The protein below binds the small molecule below.
Small molecule (SMILES): CC(C)COc1cnccc1-c1cnn(-c2ccc(N3CCN(C)CC3)cc2)c1

Sequence of chain 1.A:
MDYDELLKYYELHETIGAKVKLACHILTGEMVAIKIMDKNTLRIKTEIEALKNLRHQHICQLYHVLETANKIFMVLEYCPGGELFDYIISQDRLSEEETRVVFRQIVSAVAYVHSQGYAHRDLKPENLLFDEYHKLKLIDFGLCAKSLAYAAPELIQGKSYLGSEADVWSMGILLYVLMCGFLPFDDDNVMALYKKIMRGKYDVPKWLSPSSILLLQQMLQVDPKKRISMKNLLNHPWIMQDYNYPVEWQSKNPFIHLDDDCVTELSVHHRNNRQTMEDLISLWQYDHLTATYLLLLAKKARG

Binding-site contacts:
Ligand atom C16 contacts residue PRO89 of chain 1.A at 3.9 Å (hydrophobic).
Ligand atom C18 contacts residue LEU26 of chain 1.A at 3.7 Å (hydrophobic).
Ligand atom C14 contacts residue ILE16 of chain 1.A at 3.4 Å (hydrophobic).
Ligand atom N2 contacts residue CYS88 of chain 1.A at 3.7 Å.
Ligand atom C18 contacts residue TYR87 of chain 1.A at 3.5 Å (hydrophobic).
Ligand atom C9 contacts residue LEU26 of chain 1.A at 4.0 Å (hydrophobic).
Ligand atom N3 contacts residue TYR87 of chain 1.A at 3.8 Å.
Ligand atom C8 contacts residue GLU86 of chain 1.A at 3.2 Å.
Ligand atom C5 contacts residue CYS69 of chain 1.A at 3.8 Å (hydrophobic).
Ligand atom C8 contacts residue ALA37 of chain 1.A at 3.4 Å (hydrophobic).
Ligand atom C10 contacts residue LEU26 of chain 1.A at 3.5 Å (hydrophobic).
Ligand atom C2 contacts residue ILE148 of chain 1.A at 3.6 Å (hydrophobic).
Ligand atom C7 contacts residue LEU138 of chain 1.A at 3.9 Å (hydrophobic).
Ligand atom C7 contacts residue ILE16 of chain 1.A at 3.9 Å (hydrophobic).
Ligand atom C11 contacts residue TYR87 of chain 1.A at 3.5 Å (hydrophobic).
Ligand atom N3 contacts residue CYS88 of chain 1.A at 2.8 Å (h-bond).
Ligand atom C6 contacts residue LEU138 of chain 1.A at 3.5 Å (hydrophobic).
Ligand atom C8 contacts residue CYS88 of chain 1.A at 3.6 Å (hydrophobic).
Ligand atom C22 contacts residue ILE16 of chain 1.A at 3.6 Å (hydrophobic).
Ligand atom C1 contacts residue ILE148 of chain 1.A at 3.8 Å (hydrophobic).
Ligand atom C9 contacts residue CYS88 of chain 1.A at 3.3 Å (hydrophobic).
Ligand atom C1 contacts residue LEU85 of chain 1.A at 3.6 Å (hydrophobic).
Ligand atom C10 contacts residue TYR87 of chain 1.A at 3.7 Å (hydrophobic).
Ligand atom C4 contacts residue LEU138 of chain 1.A at 3.6 Å (hydrophobic).
Ligand atom C3 contacts residue LEU138 of chain 1.A at 3.9 Å (hydrophobic).
Ligand atom N1 contacts residue ILE148 of chain 1.A at 3.8 Å.
Ligand atom C14 contacts residue CYS88 of chain 1.A at 3.6 Å (hydrophobic).
Ligand atom C11 contacts residue CYS88 of chain 1.A at 4.0 Å (hydrophobic).
Ligand atom C9 contacts residue ILE16 of chain 1.A at 3.8 Å (hydrophobic).
Ligand atom C11 contacts residue LEU26 of chain 1.A at 3.8 Å (hydrophobic).
Ligand atom C6 contacts residue ALA37 of chain 1.A at 3.6 Å (hydrophobic).
Ligand atom C10 contacts residue CYS88 of chain 1.A at 3.5 Å (hydrophobic).
Ligand atom C12 contacts residue PRO89 of chain 1.A at 3.9 Å (hydrophobic).
Ligand atom N3 contacts residue ALA37 of chain 1.A at 3.7 Å.
Ligand atom N3 contacts residue GLU86 of chain 1.A at 3.7 Å.
Ligand atom C7 contacts residue ALA37 of chain 1.A at 4.0 Å (hydrophobic).
Ligand atom C15 contacts residue PRO89 of chain 1.A at 3.3 Å (hydrophobic).
Ligand atom C11 contacts residue PRO89 of chain 1.A at 3.6 Å (hydrophobic).
Ligand atom C8 contacts residue LEU138 of chain 1.A at 3.8 Å (hydrophobic).
Ligand atom C13 contacts residue ILE16 of chain 1.A at 3.8 Å (hydrophobic).